Binding-site contacts:
Ligand atom S1 contacts residue PHE116 of chain 2.A at 3.8 Å.
Ligand atom C7 contacts residue ASP153 of chain 2.A at 3.7 Å.
Ligand atom N5 contacts residue GLU73 of chain 2.A at 3.2 Å (salt-bridge).
Ligand atom C29 contacts residue MET105 of chain 2.A at 3.8 Å (hydrophobic).
Ligand atom C29 contacts residue LEU102 of chain 2.A at 3.7 Å (hydrophobic).
Ligand atom N5 contacts residue ARG148 of chain 2.A at 3.3 Å (salt-bridge).
Ligand atom C27 contacts residue MET105 of chain 2.A at 3.7 Å (hydrophobic).
Ligand atom C10 contacts residue PHE116 of chain 2.A at 3.5 Å (hydrophobic).
Ligand atom S1 contacts residue TYR224 of chain 2.A at 3.7 Å.
Ligand atom C10 contacts residue LEU161 of chain 2.A at 3.8 Å (hydrophobic).
Ligand atom N3 contacts residue PHE157 of chain 2.A at 3.2 Å.
Ligand atom C29 contacts residue TYR106 of chain 2.A at 3.6 Å (hydrophobic).
Ligand atom C6 contacts residue PHE157 of chain 2.A at 3.2 Å (hydrophobic).
Ligand atom C10 contacts residue GLN117 of chain 2.A at 3.5 Å.
Ligand atom C16 contacts residue TYR224 of chain 2.A at 3.5 Å (hydrophobic).
Ligand atom C2 contacts residue ILE50 of chain 2.A at 3.8 Å (hydrophobic).
Ligand atom C7 contacts residue GLN117 of chain 2.A at 3.7 Å.
Ligand atom N4 contacts residue ASP153 of chain 2.A at 2.9 Å (salt-bridge).
Ligand atom N2 contacts residue PHE116 of chain 2.A at 3.7 Å.
Ligand atom C10 contacts residue PHE157 of chain 2.A at 3.4 Å (hydrophobic).
Ligand atom N4 contacts residue PHE157 of chain 2.A at 3.8 Å.
Ligand atom C5 contacts residue PHE116 of chain 2.A at 3.5 Å (hydrophobic).
Ligand atom C8 contacts residue PHE157 of chain 2.A at 3.7 Å (hydrophobic).
Ligand atom N4 contacts residue GLN117 of chain 2.A at 3.0 Å (h-bond).
Ligand atom N6 contacts residue PHE157 of chain 2.A at 3.6 Å.
Ligand atom C8 contacts residue ASP153 of chain 2.A at 3.7 Å.
Ligand atom C8 contacts residue VAL75 of chain 2.A at 3.9 Å (hydrophobic).
Ligand atom C27 contacts residue TYR106 of chain 2.A at 3.4 Å (hydrophobic).
Ligand atom C12 contacts residue TYR224 of chain 2.A at 3.8 Å (hydrophobic).
Ligand atom C4 contacts residue PHE116 of chain 2.A at 3.8 Å (hydrophobic).
Ligand atom C1 contacts residue TYR106 of chain 2.A at 3.6 Å (hydrophobic).
Ligand atom C24 contacts residue SER166 of chain 2.A at 3.2 Å.
Ligand atom C28 contacts residue TYR106 of chain 2.A at 3.6 Å (hydrophobic).
Ligand atom O1 contacts residue PRO221 of chain 2.A at 3.2 Å.
Ligand atom C3 contacts residue TYR106 of chain 2.A at 3.5 Å (hydrophobic).
Ligand atom C7 contacts residue PHE157 of chain 2.A at 3.6 Å (hydrophobic).
Ligand atom C5 contacts residue PHE157 of chain 2.A at 3.3 Å (hydrophobic).
Ligand atom C9 contacts residue PHE157 of chain 2.A at 3.8 Å (hydrophobic).
Ligand atom N3 contacts residue GLN117 of chain 2.A at 3.0 Å (h-bond).
Ligand atom N5 contacts residue VAL75 of chain 2.A at 3.6 Å.

The small molecule below binds the protein below.
Small molecule (SMILES): CCCN(c1nc(-c2nc(N)cc(N)n2)cs1)c1cc(-c2ccc(S(=O)(=O)N3CCN(C)CC3)c(OC)c2)ccc1C

Sequence of chain 2.A:
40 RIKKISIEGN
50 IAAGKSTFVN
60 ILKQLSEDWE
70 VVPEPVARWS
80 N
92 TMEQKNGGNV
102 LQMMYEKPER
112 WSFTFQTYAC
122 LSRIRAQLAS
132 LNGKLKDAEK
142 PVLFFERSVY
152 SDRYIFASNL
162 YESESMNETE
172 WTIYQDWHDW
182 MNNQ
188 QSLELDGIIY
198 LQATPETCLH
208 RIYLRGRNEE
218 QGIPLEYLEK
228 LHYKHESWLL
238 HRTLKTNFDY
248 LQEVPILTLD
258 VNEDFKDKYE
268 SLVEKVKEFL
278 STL